Binding-site contacts:
Ligand atom PA contacts residue SER181 of chain 1.A at 3.7 Å.
Ligand atom N6 contacts residue THR198 of chain 1.A at 3.8 Å.
Ligand atom O5D contacts residue TRP191 of chain 1.A at 3.4 Å.
Ligand atom N7 contacts residue HIS207 of chain 1.A at 3.6 Å.
Ligand atom C2 contacts residue TRP191 of chain 1.A at 3.7 Å (hydrophobic).
Ligand atom C4D contacts residue ARG148 of chain 1.A at 3.5 Å.
Ligand atom C6 contacts residue HIS207 of chain 1.A at 3.4 Å.
Ligand atom O3' contacts residue HIS195 of chain 1.A at 3.1 Å (h-bond).
Ligand atom PB contacts residue TRP191 of chain 1.A at 3.8 Å.
Ligand atom C2 contacts residue HIS196 of chain 1.A at 3.4 Å.
Ligand atom N9 contacts residue HIS207 of chain 1.A at 3.8 Å.
Ligand atom O3D contacts residue TRP191 of chain 1.A at 3.6 Å (h-bond).
Ligand atom O2A contacts residue THR179 of chain 1.A at 3.8 Å.
Ligand atom C4 contacts residue HIS207 of chain 1.A at 3.6 Å.
Ligand atom N3 contacts residue HIS207 of chain 1.A at 3.7 Å.
Ligand atom C5 contacts residue HIS207 of chain 1.A at 3.5 Å.
Ligand atom O4' contacts residue TRP191 of chain 1.A at 3.2 Å.
Ligand atom O2B contacts residue ARG148 of chain 1.A at 2.6 Å (salt-bridge).
Ligand atom O1A contacts residue SER181 of chain 1.A at 3.6 Å (h-bond).
Ligand atom O2B contacts residue VAL190 of chain 1.A at 3.5 Å.
Ligand atom O2A contacts residue SER180 of chain 1.A at 3.2 Å.
Ligand atom O1A contacts residue SER180 of chain 1.A at 3.3 Å (h-bond).
Ligand atom C8 contacts residue HIS207 of chain 1.A at 3.8 Å.
Ligand atom N1 contacts residue THR198 of chain 1.A at 3.1 Å (h-bond).
Ligand atom O4D contacts residue ARG148 of chain 1.A at 3.2 Å (salt-bridge).
Ligand atom O2' contacts residue HIS195 of chain 1.A at 3.2 Å (h-bond).
Ligand atom O3A contacts residue TRP191 of chain 1.A at 3.6 Å.
Ligand atom O1A contacts residue THR182 of chain 1.A at 3.0 Å (h-bond).
Ligand atom O1B contacts residue SER180 of chain 1.A at 3.0 Å (h-bond).
Ligand atom N3 contacts residue TRP191 of chain 1.A at 3.7 Å.
Ligand atom O3A contacts residue VAL190 of chain 1.A at 3.8 Å.
Ligand atom N6 contacts residue HIS207 of chain 1.A at 3.7 Å.
Ligand atom C4' contacts residue TRP191 of chain 1.A at 3.6 Å (hydrophobic).
Ligand atom O2B contacts residue TRP191 of chain 1.A at 3.4 Å.
Ligand atom O2A contacts residue SER181 of chain 1.A at 2.8 Å (h-bond).
Ligand atom O2' contacts residue HIS207 of chain 1.A at 3.8 Å.
Ligand atom C4 contacts residue TRP191 of chain 1.A at 3.7 Å (hydrophobic).
Ligand atom C2 contacts residue THR198 of chain 1.A at 3.6 Å.
Ligand atom C2 contacts residue HIS207 of chain 1.A at 3.7 Å.
Ligand atom N1 contacts residue HIS207 of chain 1.A at 3.6 Å.

A protein and the small-molecule ligand that binds it are described below.
Small molecule (SMILES): Nc1ncnc2c1ncn2[C@@H]1O[C@H](CO[P](=O)(O)O[P](=O)(O)OC[C@H]2O[C@@H](O)[C@H](O)[C@@H]2O)[C@@H](O)[C@H]1O

Sequence of chain 1.A:
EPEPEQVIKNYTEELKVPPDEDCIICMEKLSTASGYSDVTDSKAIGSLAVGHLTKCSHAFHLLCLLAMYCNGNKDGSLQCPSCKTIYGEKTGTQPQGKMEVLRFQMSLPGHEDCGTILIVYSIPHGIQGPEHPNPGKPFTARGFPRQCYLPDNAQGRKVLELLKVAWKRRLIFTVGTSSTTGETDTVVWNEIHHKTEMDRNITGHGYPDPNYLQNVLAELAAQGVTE